The small molecule below binds the protein below.
Small molecule (SMILES): c1ccc2oncc2c1

Sequence of chain 1.A:
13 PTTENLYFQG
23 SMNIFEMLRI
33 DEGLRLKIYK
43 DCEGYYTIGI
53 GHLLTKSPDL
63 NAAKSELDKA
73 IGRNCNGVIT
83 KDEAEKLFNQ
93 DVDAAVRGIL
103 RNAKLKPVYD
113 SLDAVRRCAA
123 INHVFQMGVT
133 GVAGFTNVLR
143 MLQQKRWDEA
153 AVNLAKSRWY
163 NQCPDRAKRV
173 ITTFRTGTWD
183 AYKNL

Binding-site contacts:
Ligand atom CAI contacts residue ALA122 of chain 1.A at 3.8 Å (hydrophobic).
Ligand atom CAD contacts residue ALA122 of chain 1.A at 4.0 Å (hydrophobic).
Ligand atom NAF contacts residue LEU144 of chain 1.A at 3.8 Å.
Ligand atom CAB contacts residue ALA122 of chain 1.A at 4.0 Å (hydrophobic).
Ligand atom CAD contacts residue LEU114 of chain 1.A at 4.3 Å (hydrophobic).
Ligand atom CAI contacts residue VAL110 of chain 1.A at 4.3 Å (hydrophobic).
Ligand atom NAF contacts residue LEU141 of chain 1.A at 4.0 Å.
Ligand atom CAD contacts residue VAL110 of chain 1.A at 3.5 Å (hydrophobic).
Ligand atom CAA contacts residue VAL126 of chain 1.A at 4.3 Å (hydrophobic).
Ligand atom OAG contacts residue PHE176 of chain 1.A at 4.1 Å.
Ligand atom CAA contacts residue ILE101 of chain 1.A at 3.6 Å (hydrophobic).
Ligand atom CAC contacts residue VAL126 of chain 1.A at 3.6 Å (hydrophobic).
Ligand atom CAD contacts residue LEU141 of chain 1.A at 4.0 Å (hydrophobic).
Ligand atom NAF contacts residue HIS125 of chain 1.A at 3.5 Å (h-bond).
Ligand atom OAG contacts residue LEU144 of chain 1.A at 3.2 Å.
Ligand atom OAG contacts residue VAL110 of chain 1.A at 4.4 Å.
Ligand atom CAH contacts residue LEU141 of chain 1.A at 4.4 Å (hydrophobic).
Ligand atom CAE contacts residue VAL134 of chain 1.A at 3.3 Å (hydrophobic).
Ligand atom CAB contacts residue VAL110 of chain 1.A at 4.3 Å (hydrophobic).
Ligand atom NAF contacts residue PHE176 of chain 1.A at 3.5 Å.
Ligand atom CAB contacts residue TYR111 of chain 1.A at 3.6 Å (hydrophobic).
Ligand atom CAI contacts residue LEU141 of chain 1.A at 3.7 Å (hydrophobic).
Ligand atom CAH contacts residue ALA122 of chain 1.A at 3.5 Å (hydrophobic).
Ligand atom CAA contacts residue LEU107 of chain 1.A at 3.9 Å (hydrophobic).
Ligand atom CAA contacts residue TYR111 of chain 1.A at 4.3 Å (hydrophobic).
Ligand atom CAC contacts residue ALA122 of chain 1.A at 3.5 Å (hydrophobic).
Ligand atom CAD contacts residue TYR111 of chain 1.A at 3.9 Å (hydrophobic).
Ligand atom CAC contacts residue VAL134 of chain 1.A at 3.8 Å (hydrophobic).
Ligand atom CAC contacts residue LEU107 of chain 1.A at 4.2 Å (hydrophobic).
Ligand atom CAA contacts residue ALA122 of chain 1.A at 3.7 Å (hydrophobic).
Ligand atom CAE contacts residue ALA122 of chain 1.A at 3.9 Å (hydrophobic).
Ligand atom CAB contacts residue LEU107 of chain 1.A at 3.4 Å (hydrophobic).
Ligand atom OAG contacts residue LEU141 of chain 1.A at 3.5 Å.
Ligand atom CAD contacts residue LEU107 of chain 1.A at 4.1 Å (hydrophobic).
Ligand atom CAE contacts residue HIS125 of chain 1.A at 3.2 Å.
Ligand atom CAC contacts residue ILE101 of chain 1.A at 3.9 Å (hydrophobic).
Ligand atom CAH contacts residue VAL134 of chain 1.A at 3.6 Å (hydrophobic).
Ligand atom CAB contacts residue ILE101 of chain 1.A at 4.2 Å (hydrophobic).
Ligand atom CAE contacts residue PHE176 of chain 1.A at 4.0 Å (hydrophobic).
Ligand atom NAF contacts residue VAL134 of chain 1.A at 4.0 Å.